Sequence of chain 1.H:
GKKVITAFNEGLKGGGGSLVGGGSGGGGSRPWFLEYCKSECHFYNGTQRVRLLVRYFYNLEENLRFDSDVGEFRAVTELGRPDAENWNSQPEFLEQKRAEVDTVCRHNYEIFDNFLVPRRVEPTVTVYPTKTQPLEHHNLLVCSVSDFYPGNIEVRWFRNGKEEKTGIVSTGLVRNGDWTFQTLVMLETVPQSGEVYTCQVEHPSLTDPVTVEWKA

This small molecule binds to this protein.
Small molecule (SMILES): CC(=O)N[C@@H]1[C@@H](O)[C@H](O)[C@@H](CO)O[C@H]1O

Sequence of chain 1.G:
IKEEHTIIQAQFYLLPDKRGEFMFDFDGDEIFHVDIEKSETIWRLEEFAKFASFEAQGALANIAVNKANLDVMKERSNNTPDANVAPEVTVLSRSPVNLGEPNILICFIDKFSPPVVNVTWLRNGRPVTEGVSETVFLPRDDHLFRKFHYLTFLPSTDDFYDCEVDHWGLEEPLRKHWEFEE

Binding-site contacts:
Ligand atom O7 contacts residue GLN52 of chain 1.H at 3.5 Å (h-bond).
Ligand atom O5 contacts residue ASN49 of chain 1.H at 2.4 Å (h-bond).
Ligand atom C7 contacts residue TYR48 of chain 1.H at 4.2 Å (hydrophobic).
Ligand atom C4 contacts residue ASN49 of chain 1.H at 4.2 Å.
Ligand atom N2 contacts residue ASN49 of chain 1.H at 2.9 Å (h-bond).
Ligand atom C3 contacts residue ASN49 of chain 1.H at 3.8 Å.
Ligand atom O7 contacts residue ARG53 of chain 1.H at 4.2 Å.
Ligand atom C1 contacts residue ASN49 of chain 1.H at 1.4 Å.
Ligand atom C5 contacts residue ASN49 of chain 1.H at 3.7 Å.
Ligand atom C2 contacts residue ASN49 of chain 1.H at 2.5 Å.
Ligand atom C1 contacts residue GLN52 of chain 1.H at 3.9 Å.
Ligand atom O7 contacts residue ASN49 of chain 1.H at 3.8 Å.
Ligand atom C7 contacts residue GLN52 of chain 1.H at 4.4 Å.
Ligand atom O5 contacts residue GLN52 of chain 1.H at 3.4 Å (h-bond).
Ligand atom C8 contacts residue TYR48 of chain 1.H at 3.5 Å (hydrophobic).
Ligand atom C8 contacts residue ARG53 of chain 1.H at 3.5 Å.
Ligand atom C7 contacts residue ASN49 of chain 1.H at 3.5 Å.
Ligand atom C2 contacts residue GLN52 of chain 1.H at 3.8 Å.
Ligand atom O6 contacts residue ILE1 of chain 1.G at 4.3 Å.